Sequence of chain 2.A:
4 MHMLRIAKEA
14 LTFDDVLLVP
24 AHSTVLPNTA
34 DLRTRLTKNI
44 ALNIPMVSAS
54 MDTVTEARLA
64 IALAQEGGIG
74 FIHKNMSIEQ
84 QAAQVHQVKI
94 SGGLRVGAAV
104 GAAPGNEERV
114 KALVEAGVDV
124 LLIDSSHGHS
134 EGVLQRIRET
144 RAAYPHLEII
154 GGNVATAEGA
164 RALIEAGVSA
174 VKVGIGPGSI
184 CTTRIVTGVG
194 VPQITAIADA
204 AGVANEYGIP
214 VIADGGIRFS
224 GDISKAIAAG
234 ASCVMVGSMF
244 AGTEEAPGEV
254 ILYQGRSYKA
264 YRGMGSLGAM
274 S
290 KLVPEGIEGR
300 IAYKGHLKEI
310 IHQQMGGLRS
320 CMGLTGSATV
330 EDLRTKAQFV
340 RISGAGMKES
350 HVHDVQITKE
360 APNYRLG

The protein below binds the small molecule below.
Small molecule (SMILES): O=c1[nH]cnc2c1ncn2[C@@H]1O[C@H](COP(=O)(O)O)[C@@H](O)[C@H]1O

Binding-site contacts:
Ligand atom O3P contacts residue GLY181 of chain 2.A at 3.4 Å.
Ligand atom O6 contacts residue GLY266 of chain 2.A at 3.2 Å.
Ligand atom O6 contacts residue MET267 of chain 2.A at 3.3 Å (h-bond).
Ligand atom C2 contacts residue GLU294 of chain 2.A at 3.4 Å.
Ligand atom O2' contacts residue ASP217 of chain 2.A at 2.5 Å (salt-bridge).
Ligand atom N1 contacts residue MOA1 of chain 2.D at 3.0 Å (h-bond).
Ligand atom C2' contacts residue ASP217 of chain 2.A at 3.6 Å.
Ligand atom C6 contacts residue GLU294 of chain 2.A at 3.6 Å.
Ligand atom O1P contacts residue GLY240 of chain 2.A at 2.8 Å (h-bond).
Ligand atom N3 contacts residue CYS184 of chain 2.A at 3.4 Å.
Ligand atom C5' contacts residue TYR264 of chain 2.A at 3.6 Å (hydrophobic).
Ligand atom O2P contacts residue SER241 of chain 2.A at 2.9 Å (h-bond).
Ligand atom O2P contacts residue SER182 of chain 2.A at 2.6 Å (h-bond).
Ligand atom N7 contacts residue MET267 of chain 2.A at 2.8 Å (h-bond).
Ligand atom O3' contacts residue ALA52 of chain 2.A at 3.6 Å.
Ligand atom N1 contacts residue GLU294 of chain 2.A at 2.7 Å (salt-bridge).
Ligand atom C6 contacts residue GLY268 of chain 2.A at 3.6 Å.
Ligand atom C3' contacts residue ASP217 of chain 2.A at 3.4 Å.
Ligand atom C2 contacts residue CYS184 of chain 2.A at 3.0 Å (hydrophobic).
Ligand atom O5' contacts residue GLY181 of chain 2.A at 3.4 Å.
Ligand atom C2 contacts residue MOA1 of chain 2.D at 3.0 Å.
Ligand atom C6 contacts residue MOA1 of chain 2.D at 3.6 Å.
Ligand atom N7 contacts residue ILE183 of chain 2.A at 3.6 Å.
Ligand atom O5' contacts residue GLY218 of chain 2.A at 3.5 Å.
Ligand atom O3P contacts residue GLY219 of chain 2.A at 2.8 Å (h-bond).
Ligand atom O1P contacts residue SER241 of chain 2.A at 3.4 Å (h-bond).
Ligand atom C5 contacts residue MET267 of chain 2.A at 3.6 Å (hydrophobic).
Ligand atom C5 contacts residue ILE183 of chain 2.A at 3.4 Å (hydrophobic).
Ligand atom C4' contacts residue ASP217 of chain 2.A at 3.6 Å.
Ligand atom N3 contacts residue MOA1 of chain 2.D at 3.3 Å.
Ligand atom O3' contacts residue ASP217 of chain 2.A at 2.4 Å (salt-bridge).
Ligand atom O2' contacts residue MOA1 of chain 2.D at 3.4 Å.
Ligand atom O2P contacts residue TYR264 of chain 2.A at 2.5 Å (h-bond).
Ligand atom C4 contacts residue MOA1 of chain 2.D at 3.5 Å.
Ligand atom O6 contacts residue GLY268 of chain 2.A at 2.7 Å (h-bond).
Ligand atom N7 contacts residue GLY266 of chain 2.A at 3.4 Å.
Ligand atom O6 contacts residue GLY295 of chain 2.A at 3.4 Å.
Ligand atom O3P contacts residue SER182 of chain 2.A at 2.9 Å (h-bond).
Ligand atom C4 contacts residue ILE183 of chain 2.A at 3.5 Å (hydrophobic).
Ligand atom O3' contacts residue MET238 of chain 2.A at 3.6 Å.